Binding-site contacts:
Ligand atom NAP contacts residue ILE89 of chain 1.B at 3.4 Å.
Ligand atom CAR contacts residue VAL92 of chain 1.B at 3.7 Å (hydrophobic).
Ligand atom CAS contacts residue PHE309 of chain 1.B at 3.6 Å (hydrophobic).
Ligand atom CAC contacts residue ASP153 of chain 1.B at 3.5 Å.
Ligand atom CAM contacts residue GLU90 of chain 1.B at 3.7 Å.
Ligand atom OAJ contacts residue ILE89 of chain 1.B at 3.9 Å.
Ligand atom CAR contacts residue TYR91 of chain 1.B at 3.4 Å (hydrophobic).
Ligand atom CAK contacts residue GLU90 of chain 1.B at 3.3 Å.
Ligand atom NAB contacts residue ASP153 of chain 1.B at 2.8 Å (salt-bridge).
Ligand atom CAQ contacts residue ILE17 of chain 1.B at 3.7 Å (hydrophobic).
Ligand atom CAH contacts residue THR152 of chain 1.B at 3.6 Å.
Ligand atom CAM contacts residue ALA38 of chain 1.B at 4.0 Å (hydrophobic).
Ligand atom NAZ contacts residue ASP310 of chain 1.B at 3.7 Å.
Ligand atom CAS contacts residue ILE17 of chain 1.B at 3.8 Å (hydrophobic).
Ligand atom NAL contacts residue VAL92 of chain 1.B at 3.7 Å.
Ligand atom CAT contacts residue PHE309 of chain 1.B at 3.3 Å (hydrophobic).
Ligand atom CAM contacts residue VAL92 of chain 1.B at 3.3 Å (hydrophobic).
Ligand atom CAD contacts residue ASP153 of chain 1.B at 3.7 Å.
Ligand atom CAU contacts residue ILE17 of chain 1.B at 3.5 Å (hydrophobic).
Ligand atom CAA contacts residue ASP153 of chain 1.B at 3.4 Å.
Ligand atom CAS contacts residue TYR91 of chain 1.B at 3.4 Å (hydrophobic).
Ligand atom NAL contacts residue TYR91 of chain 1.B at 3.6 Å.
Ligand atom NAP contacts residue GLU90 of chain 1.B at 3.2 Å (salt-bridge).
Ligand atom NAW contacts residue ILE17 of chain 1.B at 4.0 Å.
Ligand atom CAU contacts residue PHE309 of chain 1.B at 3.8 Å (hydrophobic).
Ligand atom CAC contacts residue LYS40 of chain 1.B at 3.7 Å.
Ligand atom NAP contacts residue THR152 of chain 1.B at 3.9 Å.
Ligand atom CAF contacts residue VAL25 of chain 1.B at 3.8 Å (hydrophobic).
Ligand atom CBA contacts residue ASP310 of chain 1.B at 3.9 Å.
Ligand atom CAI contacts residue THR152 of chain 1.B at 3.8 Å.
Ligand atom CAA contacts residue VAL25 of chain 1.B at 3.8 Å (hydrophobic).
Ligand atom OAJ contacts residue THR152 of chain 1.B at 3.4 Å.
Ligand atom NAL contacts residue GLU90 of chain 1.B at 2.7 Å (salt-bridge).
Ligand atom CAV contacts residue ILE17 of chain 1.B at 3.5 Å (hydrophobic).
Ligand atom CBB contacts residue PHE309 of chain 1.B at 3.3 Å (hydrophobic).
Ligand atom CAR contacts residue ILE17 of chain 1.B at 3.9 Å (hydrophobic).
Ligand atom CAM contacts residue TYR91 of chain 1.B at 3.6 Å (hydrophobic).
Ligand atom CBA contacts residue ILE17 of chain 1.B at 3.9 Å (hydrophobic).
Ligand atom NAP contacts residue VAL73 of chain 1.B at 3.5 Å.
Ligand atom CAT contacts residue ILE17 of chain 1.B at 3.6 Å (hydrophobic).

This small molecule binds to this protein.
Small molecule (SMILES): Nc1ncc(-c2cccc(N3CCNCC3)c2)cc1C(=O)Nc1ccncc1

Sequence of chain 1.B:
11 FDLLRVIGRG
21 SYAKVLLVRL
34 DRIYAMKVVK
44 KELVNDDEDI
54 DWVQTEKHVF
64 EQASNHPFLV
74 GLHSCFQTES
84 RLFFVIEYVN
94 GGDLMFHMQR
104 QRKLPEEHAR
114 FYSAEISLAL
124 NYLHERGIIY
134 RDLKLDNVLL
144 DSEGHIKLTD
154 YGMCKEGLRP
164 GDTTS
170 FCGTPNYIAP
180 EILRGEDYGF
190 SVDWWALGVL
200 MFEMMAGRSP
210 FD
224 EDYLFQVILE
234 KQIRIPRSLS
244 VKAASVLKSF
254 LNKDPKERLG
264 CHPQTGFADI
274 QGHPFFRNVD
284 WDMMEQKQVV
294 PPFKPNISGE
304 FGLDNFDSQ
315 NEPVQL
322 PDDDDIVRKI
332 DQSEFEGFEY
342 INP